Sequence of chain 1.B:
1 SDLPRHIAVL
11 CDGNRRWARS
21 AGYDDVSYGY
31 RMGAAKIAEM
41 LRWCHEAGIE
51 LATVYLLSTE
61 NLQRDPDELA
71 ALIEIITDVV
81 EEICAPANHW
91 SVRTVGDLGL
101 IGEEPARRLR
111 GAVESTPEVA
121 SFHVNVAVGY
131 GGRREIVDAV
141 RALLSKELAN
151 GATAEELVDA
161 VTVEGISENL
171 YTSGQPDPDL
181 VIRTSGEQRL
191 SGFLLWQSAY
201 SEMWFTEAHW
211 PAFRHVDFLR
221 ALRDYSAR

Binding-site contacts:
Ligand atom C15 contacts residue ILE75 of chain 1.B at 3.8 Å (hydrophobic).
Ligand atom O1A contacts residue ASN61 of chain 1.B at 3.5 Å (h-bond).
Ligand atom O3B contacts residue ARG189 of chain 1.B at 3.4 Å (salt-bridge).
Ligand atom O1A contacts residue GLU60 of chain 1.B at 2.9 Å (salt-bridge).
Ligand atom PB contacts residue SER191 of chain 1.B at 3.3 Å.
Ligand atom O1B contacts residue ARG183 of chain 1.B at 3.2 Å (salt-bridge).
Ligand atom C14 contacts residue GLY33 of chain 1.B at 3.6 Å.
Ligand atom C14 contacts residue ASN14 of chain 1.B at 3.6 Å.
Ligand atom C15 contacts residue ALA34 of chain 1.B at 3.9 Å (hydrophobic).
Ligand atom PA contacts residue GLU60 of chain 1.B at 3.3 Å.
Ligand atom C4 contacts residue ASP12 of chain 1.B at 3.7 Å.
Ligand atom C5 contacts residue TYR55 of chain 1.B at 3.9 Å (hydrophobic).
Ligand atom PB contacts residue ARG189 of chain 1.B at 3.8 Å.
Ligand atom O1B contacts residue ARG189 of chain 1.B at 3.0 Å (salt-bridge).
Ligand atom C9 contacts residue ASN14 of chain 1.B at 3.7 Å.
Ligand atom O3B contacts residue TYR200 of chain 1.A at 3.8 Å.
Ligand atom C10 contacts residue LEU56 of chain 1.B at 3.7 Å (hydrophobic).
Ligand atom O2B contacts residue GLU60 of chain 1.B at 3.0 Å (salt-bridge).
Ligand atom PB contacts residue GLU60 of chain 1.B at 3.6 Å.
Ligand atom O3A contacts residue SER191 of chain 1.B at 3.4 Å (h-bond).
Ligand atom C12 contacts residue LEU56 of chain 1.B at 3.8 Å (hydrophobic).
Ligand atom C11 contacts residue LEU56 of chain 1.B at 3.7 Å (hydrophobic).
Ligand atom C1 contacts residue TYR55 of chain 1.B at 3.9 Å (hydrophobic).
Ligand atom C8 contacts residue LEU56 of chain 1.B at 3.7 Å (hydrophobic).
Ligand atom O2A contacts residue SER58 of chain 1.B at 2.7 Å (h-bond).
Ligand atom C1 contacts residue ARG183 of chain 1.B at 3.8 Å.
Ligand atom C10 contacts residue ASN61 of chain 1.B at 3.4 Å.
Ligand atom C15 contacts residue TYR30 of chain 1.B at 3.7 Å (hydrophobic).
Ligand atom O2A contacts residue GLU60 of chain 1.B at 3.5 Å (salt-bridge).
Ligand atom C4 contacts residue LEU10 of chain 1.B at 3.8 Å (hydrophobic).
Ligand atom O3A contacts residue GLU60 of chain 1.B at 3.0 Å (salt-bridge).
Ligand atom O3B contacts residue SER191 of chain 1.B at 2.6 Å (h-bond).
Ligand atom O1B contacts residue SER191 of chain 1.B at 3.5 Å (h-bond).
Ligand atom C2 contacts residue TYR55 of chain 1.B at 3.7 Å (hydrophobic).
Ligand atom C7 contacts residue CYS11 of chain 1.B at 3.7 Å (hydrophobic).
Ligand atom C4 contacts residue ARG183 of chain 1.B at 3.1 Å.
Ligand atom C10 contacts residue ARG64 of chain 1.B at 3.5 Å.
Ligand atom C14 contacts residue ALA34 of chain 1.B at 3.8 Å (hydrophobic).
Ligand atom C1 contacts residue SER191 of chain 1.B at 3.9 Å.
Ligand atom C9 contacts residue TYR30 of chain 1.B at 3.9 Å (hydrophobic).

Sequence of chain 1.A:
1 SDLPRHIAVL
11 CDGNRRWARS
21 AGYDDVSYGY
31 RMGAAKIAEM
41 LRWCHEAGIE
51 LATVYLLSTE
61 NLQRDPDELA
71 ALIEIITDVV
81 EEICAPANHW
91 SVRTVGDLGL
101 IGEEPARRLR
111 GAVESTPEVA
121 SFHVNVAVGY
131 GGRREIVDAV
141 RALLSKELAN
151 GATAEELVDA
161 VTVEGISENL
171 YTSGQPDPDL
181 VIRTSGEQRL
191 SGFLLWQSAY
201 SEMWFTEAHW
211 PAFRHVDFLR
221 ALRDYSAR

A protein and the small-molecule ligand that binds it are described below.
Small molecule (SMILES): CC(C)=CCC/C(C)=C/CC/C(C)=C/CO[P](=O)(O)OP(=O)(O)O